Sequence of chain 1.C:
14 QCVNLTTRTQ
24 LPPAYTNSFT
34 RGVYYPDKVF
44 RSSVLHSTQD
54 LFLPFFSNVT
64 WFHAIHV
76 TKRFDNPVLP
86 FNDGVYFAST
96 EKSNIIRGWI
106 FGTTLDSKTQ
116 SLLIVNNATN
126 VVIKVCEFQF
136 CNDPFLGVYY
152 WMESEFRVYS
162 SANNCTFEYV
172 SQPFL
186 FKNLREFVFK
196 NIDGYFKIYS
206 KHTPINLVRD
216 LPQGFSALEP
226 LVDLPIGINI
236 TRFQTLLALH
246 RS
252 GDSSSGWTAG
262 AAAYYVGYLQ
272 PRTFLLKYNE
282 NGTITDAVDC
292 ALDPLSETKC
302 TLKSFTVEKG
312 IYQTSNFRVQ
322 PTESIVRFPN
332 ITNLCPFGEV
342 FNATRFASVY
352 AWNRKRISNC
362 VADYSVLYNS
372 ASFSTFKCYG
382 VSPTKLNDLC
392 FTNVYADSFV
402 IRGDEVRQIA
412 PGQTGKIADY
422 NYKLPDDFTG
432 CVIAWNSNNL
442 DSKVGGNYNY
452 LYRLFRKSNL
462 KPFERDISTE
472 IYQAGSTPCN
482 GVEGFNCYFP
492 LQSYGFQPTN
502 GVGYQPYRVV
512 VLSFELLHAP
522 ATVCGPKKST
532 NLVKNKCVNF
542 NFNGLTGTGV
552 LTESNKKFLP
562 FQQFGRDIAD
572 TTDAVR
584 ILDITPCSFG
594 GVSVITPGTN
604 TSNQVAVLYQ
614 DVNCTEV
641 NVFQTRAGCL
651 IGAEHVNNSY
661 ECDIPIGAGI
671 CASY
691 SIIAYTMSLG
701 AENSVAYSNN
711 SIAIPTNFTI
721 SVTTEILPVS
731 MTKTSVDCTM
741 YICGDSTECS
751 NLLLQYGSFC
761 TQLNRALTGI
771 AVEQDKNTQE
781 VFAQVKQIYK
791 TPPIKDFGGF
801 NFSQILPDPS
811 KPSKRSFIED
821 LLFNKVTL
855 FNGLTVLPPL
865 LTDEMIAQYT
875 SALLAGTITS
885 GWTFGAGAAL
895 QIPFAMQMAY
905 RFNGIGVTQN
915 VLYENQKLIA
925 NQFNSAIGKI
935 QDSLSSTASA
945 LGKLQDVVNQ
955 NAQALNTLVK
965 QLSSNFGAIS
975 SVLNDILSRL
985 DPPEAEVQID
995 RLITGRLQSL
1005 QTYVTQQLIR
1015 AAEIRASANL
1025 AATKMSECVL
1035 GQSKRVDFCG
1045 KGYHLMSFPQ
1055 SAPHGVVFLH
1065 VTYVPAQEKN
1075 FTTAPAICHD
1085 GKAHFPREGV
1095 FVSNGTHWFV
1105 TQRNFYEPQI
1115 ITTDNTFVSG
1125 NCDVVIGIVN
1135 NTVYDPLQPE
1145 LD

Binding-site contacts:
Ligand atom C5 contacts residue ASN709 of chain 1.B at 3.6 Å.
Ligand atom C7 contacts residue ASN709 of chain 1.B at 3.3 Å.
Ligand atom N2 contacts residue ASN709 of chain 1.B at 2.9 Å (h-bond).
Ligand atom O7 contacts residue ILE1130 of chain 1.B at 4.4 Å.
Ligand atom O5 contacts residue ASN709 of chain 1.B at 2.4 Å (h-bond).
Ligand atom O6 contacts residue ASN709 of chain 1.B at 4.5 Å.
Ligand atom O6 contacts residue ASP796 of chain 1.C at 4.3 Å.
Ligand atom C8 contacts residue GLY1131 of chain 1.B at 3.6 Å.
Ligand atom O7 contacts residue ASN709 of chain 1.B at 3.4 Å (h-bond).
Ligand atom C4 contacts residue ASN709 of chain 1.B at 4.2 Å.
Ligand atom C1 contacts residue ASN709 of chain 1.B at 1.4 Å.
Ligand atom C3 contacts residue ASN709 of chain 1.B at 3.8 Å.
Ligand atom C8 contacts residue ASN709 of chain 1.B at 4.5 Å.
Ligand atom O5 contacts residue ASP796 of chain 1.C at 4.4 Å.
Ligand atom C2 contacts residue ASN709 of chain 1.B at 2.5 Å.

Sequence of chain 1.B:
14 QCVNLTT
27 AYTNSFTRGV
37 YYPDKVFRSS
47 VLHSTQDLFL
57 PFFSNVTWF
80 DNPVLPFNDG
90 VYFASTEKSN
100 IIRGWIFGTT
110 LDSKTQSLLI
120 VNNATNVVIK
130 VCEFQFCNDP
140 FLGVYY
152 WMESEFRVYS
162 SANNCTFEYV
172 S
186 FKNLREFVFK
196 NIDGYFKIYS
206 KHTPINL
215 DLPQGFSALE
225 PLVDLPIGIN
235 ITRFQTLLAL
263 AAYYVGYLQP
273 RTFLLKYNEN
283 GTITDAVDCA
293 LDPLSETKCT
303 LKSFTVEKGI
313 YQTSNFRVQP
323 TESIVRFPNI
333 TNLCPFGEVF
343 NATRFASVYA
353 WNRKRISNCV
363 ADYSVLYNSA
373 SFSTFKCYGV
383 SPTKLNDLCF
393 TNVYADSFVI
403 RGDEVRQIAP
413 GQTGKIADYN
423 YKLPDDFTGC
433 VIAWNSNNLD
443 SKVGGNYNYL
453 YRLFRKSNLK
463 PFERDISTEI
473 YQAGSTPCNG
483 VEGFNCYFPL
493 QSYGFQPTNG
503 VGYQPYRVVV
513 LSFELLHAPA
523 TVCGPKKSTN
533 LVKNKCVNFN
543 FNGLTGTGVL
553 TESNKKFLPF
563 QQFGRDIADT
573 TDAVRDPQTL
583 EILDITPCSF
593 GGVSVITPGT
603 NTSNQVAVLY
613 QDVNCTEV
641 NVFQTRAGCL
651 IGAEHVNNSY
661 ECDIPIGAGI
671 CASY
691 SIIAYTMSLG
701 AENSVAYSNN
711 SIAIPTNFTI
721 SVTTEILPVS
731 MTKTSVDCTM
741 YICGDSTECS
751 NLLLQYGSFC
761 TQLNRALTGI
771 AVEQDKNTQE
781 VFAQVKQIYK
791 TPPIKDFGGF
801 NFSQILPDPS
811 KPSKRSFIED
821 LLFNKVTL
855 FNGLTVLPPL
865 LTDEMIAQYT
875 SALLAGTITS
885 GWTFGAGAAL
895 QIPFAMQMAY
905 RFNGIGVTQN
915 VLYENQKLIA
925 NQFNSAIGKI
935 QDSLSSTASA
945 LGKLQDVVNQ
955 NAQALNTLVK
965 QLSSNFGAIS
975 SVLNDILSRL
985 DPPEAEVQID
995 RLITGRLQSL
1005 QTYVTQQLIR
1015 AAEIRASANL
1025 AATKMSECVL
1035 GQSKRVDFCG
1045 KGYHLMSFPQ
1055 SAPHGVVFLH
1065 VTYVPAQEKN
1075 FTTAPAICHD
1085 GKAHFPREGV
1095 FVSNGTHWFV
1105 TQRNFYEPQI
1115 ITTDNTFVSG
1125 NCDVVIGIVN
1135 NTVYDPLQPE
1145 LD

This protein binds this small molecule.
Small molecule (SMILES): CC(=O)N[C@@H]1[C@@H](O)[C@H](O)[C@@H](CO)O[C@H]1O